This protein binds this small molecule.
Small molecule (SMILES): O=C(O)c1cccc2ccsc12

Sequence of chain 1.E:
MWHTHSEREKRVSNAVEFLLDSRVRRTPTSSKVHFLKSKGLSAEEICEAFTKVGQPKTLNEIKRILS

Binding-site contacts:
Ligand atom C contacts residue LYS38 of chain 1.E at 3.5 Å.
Ligand atom C4 contacts residue SER68 of chain 1.E at 4.2 Å.
Ligand atom O contacts residue KZ21 of chain 1.P at 4.2 Å.
Ligand atom C6 contacts residue KZ21 of chain 1.P at 3.4 Å.
Ligand atom C4 contacts residue LEU67 of chain 1.E at 4.2 Å (hydrophobic).
Ligand atom C contacts residue KZ21 of chain 1.P at 4.0 Å.
Ligand atom C4 contacts residue KZ21 of chain 1.P at 3.5 Å.
Ligand atom S contacts residue KZ21 of chain 1.P at 3.7 Å.
Ligand atom C2 contacts residue KZ21 of chain 1.P at 3.7 Å.
Ligand atom C3 contacts residue KZ21 of chain 1.P at 3.6 Å.
Ligand atom S contacts residue LYS38 of chain 1.E at 4.0 Å.
Ligand atom C1 contacts residue KZ21 of chain 1.P at 3.8 Å.
Ligand atom C8 contacts residue KZ21 of chain 1.P at 3.7 Å.
Ligand atom C5 contacts residue KZ21 of chain 1.P at 3.3 Å.
Ligand atom C3 contacts residue LEU67 of chain 1.E at 3.3 Å (hydrophobic).
Ligand atom C3 contacts residue SER68 of chain 1.E at 4.2 Å.
Ligand atom O contacts residue LYS38 of chain 1.E at 4.0 Å.
Ligand atom C1 contacts residue LYS38 of chain 1.E at 4.5 Å.
Ligand atom C7 contacts residue KZ21 of chain 1.P at 3.4 Å.
Ligand atom O1 contacts residue LYS38 of chain 1.E at 2.6 Å (salt-bridge).
Ligand atom S contacts residue LEU67 of chain 1.E at 4.4 Å.
Ligand atom O1 contacts residue KZ21 of chain 1.P at 4.1 Å.